Sequence of chain 1.B:
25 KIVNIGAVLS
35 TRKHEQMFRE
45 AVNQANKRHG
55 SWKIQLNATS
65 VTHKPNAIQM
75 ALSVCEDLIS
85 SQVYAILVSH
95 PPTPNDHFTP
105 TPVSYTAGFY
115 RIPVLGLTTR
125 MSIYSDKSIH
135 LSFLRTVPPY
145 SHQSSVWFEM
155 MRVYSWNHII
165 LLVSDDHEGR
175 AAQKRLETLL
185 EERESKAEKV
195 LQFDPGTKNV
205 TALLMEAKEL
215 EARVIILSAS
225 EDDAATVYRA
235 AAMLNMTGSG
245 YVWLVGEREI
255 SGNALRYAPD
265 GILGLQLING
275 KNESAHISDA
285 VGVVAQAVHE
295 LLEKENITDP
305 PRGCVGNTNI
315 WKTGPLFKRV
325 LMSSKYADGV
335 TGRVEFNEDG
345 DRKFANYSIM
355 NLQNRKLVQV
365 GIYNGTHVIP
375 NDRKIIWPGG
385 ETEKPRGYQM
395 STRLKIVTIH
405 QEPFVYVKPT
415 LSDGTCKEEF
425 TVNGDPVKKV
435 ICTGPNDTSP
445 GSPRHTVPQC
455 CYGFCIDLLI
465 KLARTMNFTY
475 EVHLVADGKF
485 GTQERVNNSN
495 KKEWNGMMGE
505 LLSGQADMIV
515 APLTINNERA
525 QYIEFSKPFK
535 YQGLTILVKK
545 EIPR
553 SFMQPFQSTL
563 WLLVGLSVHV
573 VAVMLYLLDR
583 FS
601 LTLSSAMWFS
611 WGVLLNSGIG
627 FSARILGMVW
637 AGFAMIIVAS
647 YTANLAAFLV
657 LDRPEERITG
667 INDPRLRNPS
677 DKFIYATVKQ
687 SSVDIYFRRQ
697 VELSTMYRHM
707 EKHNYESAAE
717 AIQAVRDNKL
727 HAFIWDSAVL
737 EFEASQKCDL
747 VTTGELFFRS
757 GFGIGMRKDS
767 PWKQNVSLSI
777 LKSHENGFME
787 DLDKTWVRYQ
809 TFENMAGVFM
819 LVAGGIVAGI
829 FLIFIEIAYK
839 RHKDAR

A protein and the small-molecule ligand that binds it are described below.
Small molecule (SMILES): CC(=O)N[C@H]1[C@H](O[C@H]2[C@H](O)[C@@H](NC(C)=O)CO[C@@H]2CO)O[C@H](CO)[C@@H](O)[C@@H]1O

Binding-site contacts:
Ligand atom C8 contacts residue TYR52 of chain 1.E at 3.9 Å (hydrophobic).
Ligand atom O7 contacts residue LYS76 of chain 1.E at 3.3 Å.
Ligand atom C6 contacts residue THR75 of chain 1.E at 4.4 Å.
Ligand atom C3 contacts residue LYS76 of chain 1.E at 3.6 Å.
Ligand atom C4 contacts residue LYS76 of chain 1.E at 4.0 Å.
Ligand atom O3 contacts residue LYS76 of chain 1.E at 3.1 Å (salt-bridge).
Ligand atom O6 contacts residue MET41 of chain 1.B at 3.7 Å.
Ligand atom C1 contacts residue ASN276 of chain 1.B at 1.4 Å.
Ligand atom N2 contacts residue ASN273 of chain 1.B at 4.4 Å.
Ligand atom C6 contacts residue ALA279 of chain 1.B at 4.3 Å (hydrophobic).
Ligand atom C4 contacts residue THR75 of chain 1.E at 3.9 Å.
Ligand atom C2 contacts residue LYS76 of chain 1.E at 3.9 Å.
Ligand atom O4 contacts residue THR75 of chain 1.E at 3.9 Å.
Ligand atom C3 contacts residue ASN276 of chain 1.B at 3.8 Å.
Ligand atom C5 contacts residue SER278 of chain 1.B at 3.5 Å.
Ligand atom O5 contacts residue LYS76 of chain 1.E at 3.5 Å (salt-bridge).
Ligand atom C4 contacts residue ASN276 of chain 1.B at 4.2 Å.
Ligand atom C7 contacts residue ASN276 of chain 1.B at 3.7 Å.
Ligand atom O6 contacts residue SER73 of chain 1.E at 4.3 Å.
Ligand atom O6 contacts residue SER278 of chain 1.B at 3.8 Å.
Ligand atom C1 contacts residue SER278 of chain 1.B at 3.9 Å.
Ligand atom O5 contacts residue SER278 of chain 1.B at 3.9 Å.
Ligand atom C5 contacts residue ASN276 of chain 1.B at 3.7 Å.
Ligand atom C1 contacts residue ALA279 of chain 1.B at 3.8 Å (hydrophobic).
Ligand atom O5 contacts residue ALA279 of chain 1.B at 3.3 Å (h-bond).
Ligand atom O7 contacts residue ASN273 of chain 1.B at 3.7 Å.
Ligand atom N2 contacts residue ASN276 of chain 1.B at 2.9 Å (h-bond).
Ligand atom O7 contacts residue ASN276 of chain 1.B at 4.0 Å.
Ligand atom O5 contacts residue ASN276 of chain 1.B at 2.4 Å (h-bond).
Ligand atom C6 contacts residue MET41 of chain 1.B at 4.4 Å (hydrophobic).
Ligand atom C8 contacts residue MET41 of chain 1.B at 4.2 Å (hydrophobic).
Ligand atom C5 contacts residue ALA279 of chain 1.B at 4.2 Å (hydrophobic).
Ligand atom C2 contacts residue ASN276 of chain 1.B at 2.5 Å.
Ligand atom C7 contacts residue ASN273 of chain 1.B at 4.0 Å.
Ligand atom C7 contacts residue LYS76 of chain 1.E at 4.4 Å.
Ligand atom C1 contacts residue LYS76 of chain 1.E at 3.7 Å.
Ligand atom C6 contacts residue SER278 of chain 1.B at 3.8 Å.
Ligand atom C6 contacts residue VAL334 of chain 1.B at 4.2 Å (hydrophobic).
Ligand atom O4 contacts residue LYS76 of chain 1.E at 3.3 Å (salt-bridge).
Ligand atom C6 contacts residue SER73 of chain 1.E at 3.7 Å.

Sequence of chain 1.E:
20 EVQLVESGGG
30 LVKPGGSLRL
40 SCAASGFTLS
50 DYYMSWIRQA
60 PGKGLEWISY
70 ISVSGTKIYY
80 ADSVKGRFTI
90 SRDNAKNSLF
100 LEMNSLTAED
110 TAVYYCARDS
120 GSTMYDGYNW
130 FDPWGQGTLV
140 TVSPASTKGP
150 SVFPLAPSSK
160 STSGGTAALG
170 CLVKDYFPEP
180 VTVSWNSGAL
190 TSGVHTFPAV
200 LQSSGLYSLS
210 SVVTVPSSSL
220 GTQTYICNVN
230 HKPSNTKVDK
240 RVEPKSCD